Sequence of chain 1.B:
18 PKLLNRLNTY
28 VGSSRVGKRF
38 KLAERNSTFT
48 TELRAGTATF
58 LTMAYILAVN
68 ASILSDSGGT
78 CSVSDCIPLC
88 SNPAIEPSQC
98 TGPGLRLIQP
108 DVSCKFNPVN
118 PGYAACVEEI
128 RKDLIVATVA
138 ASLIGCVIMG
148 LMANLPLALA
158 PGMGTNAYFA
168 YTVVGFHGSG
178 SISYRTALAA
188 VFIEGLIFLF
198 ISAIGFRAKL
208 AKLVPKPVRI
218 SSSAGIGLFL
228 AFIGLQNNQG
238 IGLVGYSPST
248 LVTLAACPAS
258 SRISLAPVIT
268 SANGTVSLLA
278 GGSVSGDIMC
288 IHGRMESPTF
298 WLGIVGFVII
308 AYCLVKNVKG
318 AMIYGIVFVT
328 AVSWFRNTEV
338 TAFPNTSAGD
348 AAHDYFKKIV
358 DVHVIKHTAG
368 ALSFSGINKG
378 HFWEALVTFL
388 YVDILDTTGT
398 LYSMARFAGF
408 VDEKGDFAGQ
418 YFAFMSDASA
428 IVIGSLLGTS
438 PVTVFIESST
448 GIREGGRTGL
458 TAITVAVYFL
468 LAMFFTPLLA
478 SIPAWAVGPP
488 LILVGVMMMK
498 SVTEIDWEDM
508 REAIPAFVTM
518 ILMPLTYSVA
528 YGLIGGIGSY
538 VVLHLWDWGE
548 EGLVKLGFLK

A protein and the small-molecule ligand that binds it are described below.
Small molecule (SMILES): c1ccc(CNc2ncnc3[nH]cnc23)cc1

Binding-site contacts:
Ligand atom C2 contacts residue THR397 of chain 1.B at 3.5 Å.
Ligand atom C11 contacts residue ASP393 of chain 1.B at 3.8 Å.
Ligand atom C15 contacts residue ASP393 of chain 1.B at 2.8 Å.
Ligand atom C13 contacts residue ASP393 of chain 1.B at 3.5 Å.
Ligand atom C12 contacts residue ILE223 of chain 1.B at 3.3 Å (hydrophobic).
Ligand atom N1 contacts residue ASP393 of chain 1.B at 2.6 Å (salt-bridge).
Ligand atom C10 contacts residue MET495 of chain 1.B at 3.9 Å (hydrophobic).
Ligand atom N3 contacts residue ILE443 of chain 1.B at 2.9 Å (h-bond).
Ligand atom C5 contacts residue PHE442 of chain 1.B at 4.0 Å (hydrophobic).
Ligand atom N3 contacts residue PHE442 of chain 1.B at 3.5 Å.
Ligand atom C2 contacts residue VAL441 of chain 1.B at 3.3 Å (hydrophobic).
Ligand atom C4 contacts residue ILE443 of chain 1.B at 3.8 Å (hydrophobic).
Ligand atom N10 contacts residue THR440 of chain 1.B at 3.6 Å (h-bond).
Ligand atom N1 contacts residue VAL441 of chain 1.B at 3.7 Å.
Ligand atom N7 contacts residue MET160 of chain 1.B at 3.2 Å.
Ligand atom C8 contacts residue TYR62 of chain 1.B at 3.6 Å (hydrophobic).
Ligand atom C14 contacts residue ASP393 of chain 1.B at 3.0 Å.
Ligand atom C6 contacts residue ASP393 of chain 1.B at 3.2 Å.
Ligand atom N3 contacts residue VAL441 of chain 1.B at 3.6 Å.
Ligand atom N9 contacts residue PHE442 of chain 1.B at 3.5 Å.
Ligand atom N9 contacts residue TYR62 of chain 1.B at 3.9 Å.
Ligand atom C12 contacts residue ASP393 of chain 1.B at 3.9 Å.
Ligand atom C4 contacts residue PHE442 of chain 1.B at 3.7 Å (hydrophobic).
Ligand atom C6 contacts residue THR440 of chain 1.B at 3.6 Å.
Ligand atom N9 contacts residue GLU444 of chain 1.B at 3.3 Å (salt-bridge).
Ligand atom C8 contacts residue MET160 of chain 1.B at 3.2 Å (hydrophobic).
Ligand atom C9 contacts residue GLY161 of chain 1.B at 3.2 Å.
Ligand atom C14 contacts residue SER220 of chain 1.B at 3.9 Å.
Ligand atom N1 contacts residue THR397 of chain 1.B at 3.9 Å.
Ligand atom C2 contacts residue ILE443 of chain 1.B at 3.6 Å (hydrophobic).
Ligand atom C10 contacts residue ASP393 of chain 1.B at 3.3 Å.
Ligand atom C8 contacts residue PHE442 of chain 1.B at 3.6 Å (hydrophobic).
Ligand atom N7 contacts residue PHE442 of chain 1.B at 3.8 Å.
Ligand atom N1 contacts residue THR440 of chain 1.B at 3.9 Å.
Ligand atom C12 contacts residue VAL389 of chain 1.B at 3.7 Å (hydrophobic).
Ligand atom C2 contacts residue ASP393 of chain 1.B at 3.6 Å.
Ligand atom N10 contacts residue ASP393 of chain 1.B at 3.0 Å (salt-bridge).
Ligand atom C13 contacts residue ILE223 of chain 1.B at 3.7 Å (hydrophobic).
Ligand atom C11 contacts residue VAL389 of chain 1.B at 3.7 Å (hydrophobic).
Ligand atom C15 contacts residue MET495 of chain 1.B at 3.5 Å (hydrophobic).